A small-molecule ligand and the protein it binds are described below.
Small molecule (SMILES): C[C@H](C(=O)O)[C@H](N)C(=O)O

Binding-site contacts:
Ligand atom OXT contacts residue PHE216 of chain 1.D at 3.2 Å.
Ligand atom OXT contacts residue ARG66 of chain 1.D at 3.1 Å (salt-bridge).
Ligand atom CG contacts residue HIS150 of chain 1.D at 3.2 Å.
Ligand atom O contacts residue ARG149 of chain 1.D at 2.8 Å (salt-bridge).
Ligand atom OD1 contacts residue GLU1 of chain 1.K at 0.7 Å.
Ligand atom OXT contacts residue GLU1 of chain 1.K at 0.3 Å (salt-bridge).
Ligand atom O contacts residue GLU171 of chain 1.D at 3.4 Å (salt-bridge).
Ligand atom N contacts residue GLU1 of chain 1.K at 0.8 Å (salt-bridge).
Ligand atom C contacts residue GLU1 of chain 1.K at 0.2 Å.
Ligand atom O contacts residue ARG66 of chain 1.D at 2.7 Å (salt-bridge).
Ligand atom CB contacts residue GLU1 of chain 1.K at 0.7 Å.
Ligand atom N contacts residue TYR181 of chain 1.D at 3.0 Å (h-bond).
Ligand atom N contacts residue PHE216 of chain 1.D at 3.4 Å.
Ligand atom OD2 contacts residue TYR181 of chain 1.D at 2.6 Å (h-bond).
Ligand atom CG contacts residue ARG100 of chain 1.D at 3.3 Å.
Ligand atom N contacts residue GLU171 of chain 1.D at 3.3 Å (salt-bridge).
Ligand atom OD2 contacts residue HIS150 of chain 1.D at 3.1 Å (h-bond).
Ligand atom CB contacts residue 5AD1 of chain 1.J at 3.5 Å.
Ligand atom CA contacts residue GLU1 of chain 1.K at 0.5 Å.
Ligand atom OXT contacts residue ARG149 of chain 1.D at 3.0 Å (salt-bridge).
Ligand atom OD1 contacts residue ARG100 of chain 1.D at 2.6 Å (salt-bridge).
Ligand atom OD1 contacts residue HIS150 of chain 1.D at 3.5 Å (h-bond).
Ligand atom C4 contacts residue PHE216 of chain 1.D at 3.5 Å (hydrophobic).
Ligand atom C4 contacts residue TYR181 of chain 1.D at 3.0 Å (hydrophobic).
Ligand atom C4 contacts residue GLU1 of chain 1.K at 1.4 Å.
Ligand atom CA contacts residue HIS150 of chain 1.D at 3.3 Å.
Ligand atom CG contacts residue GLU1 of chain 1.K at 0.8 Å.
Ligand atom CB contacts residue TYR181 of chain 1.D at 3.6 Å (hydrophobic).
Ligand atom C contacts residue ARG149 of chain 1.D at 3.5 Å.
Ligand atom CA contacts residue GLU171 of chain 1.D at 3.6 Å.
Ligand atom CG contacts residue TYR181 of chain 1.D at 3.4 Å (hydrophobic).
Ligand atom C contacts residue GLU171 of chain 1.D at 3.1 Å.
Ligand atom C contacts residue ARG66 of chain 1.D at 3.3 Å.
Ligand atom N contacts residue TYR177 of chain 1.D at 2.9 Å (h-bond).
Ligand atom C4 contacts residue 5AD1 of chain 1.J at 3.0 Å.
Ligand atom N contacts residue HIS150 of chain 1.D at 2.9 Å (h-bond).
Ligand atom OD2 contacts residue ARG100 of chain 1.D at 2.8 Å (salt-bridge).
Ligand atom O contacts residue GLU1 of chain 1.K at 0.1 Å (salt-bridge).
Ligand atom OXT contacts residue GLU171 of chain 1.D at 2.6 Å (salt-bridge).
Ligand atom OD2 contacts residue GLU1 of chain 1.K at 0.8 Å (salt-bridge).

Sequence of chain 1.D:
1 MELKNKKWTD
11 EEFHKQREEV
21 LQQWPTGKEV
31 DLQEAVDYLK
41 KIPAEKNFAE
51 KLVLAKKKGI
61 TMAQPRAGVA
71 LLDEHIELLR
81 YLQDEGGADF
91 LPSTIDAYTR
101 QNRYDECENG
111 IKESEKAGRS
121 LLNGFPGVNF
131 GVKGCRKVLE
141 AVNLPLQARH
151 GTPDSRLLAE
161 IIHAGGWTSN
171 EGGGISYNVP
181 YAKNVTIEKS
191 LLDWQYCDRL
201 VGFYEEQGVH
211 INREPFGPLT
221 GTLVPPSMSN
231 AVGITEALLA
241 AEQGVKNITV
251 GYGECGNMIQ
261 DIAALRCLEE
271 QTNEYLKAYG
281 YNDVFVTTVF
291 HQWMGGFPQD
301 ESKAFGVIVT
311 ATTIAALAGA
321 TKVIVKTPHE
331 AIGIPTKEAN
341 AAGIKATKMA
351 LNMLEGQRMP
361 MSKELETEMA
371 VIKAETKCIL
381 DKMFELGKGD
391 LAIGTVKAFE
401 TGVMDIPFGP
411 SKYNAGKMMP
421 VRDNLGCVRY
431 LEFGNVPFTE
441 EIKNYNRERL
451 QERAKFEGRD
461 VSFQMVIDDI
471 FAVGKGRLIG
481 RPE